Binding-site contacts:
Ligand atom CA contacts residue GLY136 of chain 1.A at 3.8 Å.
Ligand atom O1P contacts residue ARG56 of chain 1.A at 2.7 Å (salt-bridge).
Ligand atom O contacts residue ALA158 of chain 1.A at 3.3 Å (h-bond).
Ligand atom OG contacts residue ALA158 of chain 1.A at 3.7 Å.
Ligand atom C contacts residue TYR208 of chain 1.A at 3.6 Å (hydrophobic).
Ligand atom O2P contacts residue GLU381 of chain 1.A at 4.0 Å.
Ligand atom O contacts residue TYR208 of chain 1.A at 3.1 Å.
Ligand atom O contacts residue SER137 of chain 1.A at 2.5 Å (h-bond).
Ligand atom N contacts residue SER137 of chain 1.A at 3.8 Å.
Ligand atom CA contacts residue ALA158 of chain 1.A at 3.9 Å (hydrophobic).
Ligand atom P contacts residue LYS383 of chain 1.A at 4.0 Å.
Ligand atom O3P contacts residue GLU265 of chain 1.A at 3.5 Å (salt-bridge).
Ligand atom C contacts residue ALA158 of chain 1.A at 3.1 Å (hydrophobic).
Ligand atom O2P contacts residue LYS383 of chain 1.A at 2.5 Å (salt-bridge).
Ligand atom O contacts residue SER135 of chain 1.A at 3.6 Å.
Ligand atom OXT contacts residue ALA158 of chain 1.A at 2.9 Å (h-bond).
Ligand atom O2P contacts residue ARG56 of chain 1.A at 3.0 Å (salt-bridge).
Ligand atom P contacts residue ARG56 of chain 1.A at 3.4 Å.
Ligand atom O2P contacts residue ASP290 of chain 1.A at 3.8 Å.
Ligand atom O2P contacts residue ALA158 of chain 1.A at 3.8 Å.
Ligand atom C contacts residue SER135 of chain 1.A at 3.7 Å.
Ligand atom OG contacts residue SER291 of chain 1.A at 3.9 Å.
Ligand atom O2P contacts residue LYS295 of chain 1.A at 3.9 Å.
Ligand atom N contacts residue SER135 of chain 1.A at 4.0 Å.
Ligand atom O contacts residue THR160 of chain 1.A at 4.0 Å.
Ligand atom O3P contacts residue LYS52 of chain 1.A at 3.2 Å.
Ligand atom CA contacts residue SER135 of chain 1.A at 3.3 Å.
Ligand atom P contacts residue ALA158 of chain 1.A at 3.8 Å.
Ligand atom CB contacts residue SER291 of chain 1.A at 3.6 Å.
Ligand atom O3P contacts residue SER291 of chain 1.A at 2.6 Å (h-bond).
Ligand atom N contacts residue TYR208 of chain 1.A at 3.8 Å.
Ligand atom O1P contacts residue ALA158 of chain 1.A at 3.4 Å.
Ligand atom N contacts residue GLY136 of chain 1.A at 3.4 Å.
Ligand atom O1P contacts residue SER135 of chain 1.A at 3.2 Å.
Ligand atom OXT contacts residue TYR208 of chain 1.A at 3.4 Å.
Ligand atom P contacts residue LYS52 of chain 1.A at 3.7 Å.
Ligand atom O contacts residue SER159 of chain 1.A at 3.9 Å.
Ligand atom O1P contacts residue LYS52 of chain 1.A at 3.2 Å.
Ligand atom C contacts residue SER137 of chain 1.A at 3.8 Å.
Ligand atom P contacts residue SER291 of chain 1.A at 3.9 Å.

Sequence of chain 1.A:
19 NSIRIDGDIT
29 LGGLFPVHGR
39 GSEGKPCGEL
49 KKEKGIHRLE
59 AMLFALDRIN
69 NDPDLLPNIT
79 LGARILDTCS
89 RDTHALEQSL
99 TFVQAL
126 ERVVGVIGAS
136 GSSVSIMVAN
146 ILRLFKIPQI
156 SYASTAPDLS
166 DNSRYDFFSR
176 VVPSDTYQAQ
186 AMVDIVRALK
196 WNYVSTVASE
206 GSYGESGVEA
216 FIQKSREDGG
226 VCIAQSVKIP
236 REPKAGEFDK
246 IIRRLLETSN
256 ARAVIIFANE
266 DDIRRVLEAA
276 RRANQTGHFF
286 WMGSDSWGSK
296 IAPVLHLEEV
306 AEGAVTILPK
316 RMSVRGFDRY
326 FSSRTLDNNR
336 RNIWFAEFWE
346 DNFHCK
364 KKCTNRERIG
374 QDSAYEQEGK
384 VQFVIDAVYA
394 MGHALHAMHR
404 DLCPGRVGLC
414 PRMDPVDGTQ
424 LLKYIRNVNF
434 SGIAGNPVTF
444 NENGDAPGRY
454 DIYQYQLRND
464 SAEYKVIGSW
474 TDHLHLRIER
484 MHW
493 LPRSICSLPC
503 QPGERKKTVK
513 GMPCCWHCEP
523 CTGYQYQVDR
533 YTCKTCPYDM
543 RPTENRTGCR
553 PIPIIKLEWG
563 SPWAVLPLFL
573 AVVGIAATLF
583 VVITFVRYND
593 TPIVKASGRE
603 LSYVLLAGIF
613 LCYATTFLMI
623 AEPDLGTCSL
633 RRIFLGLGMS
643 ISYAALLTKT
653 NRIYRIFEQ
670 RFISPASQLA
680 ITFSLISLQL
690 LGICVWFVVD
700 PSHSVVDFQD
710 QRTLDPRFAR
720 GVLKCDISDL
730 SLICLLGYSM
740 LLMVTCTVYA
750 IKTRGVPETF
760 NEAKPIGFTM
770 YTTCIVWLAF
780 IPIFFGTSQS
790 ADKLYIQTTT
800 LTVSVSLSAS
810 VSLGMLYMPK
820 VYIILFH

This small molecule binds to this protein.
Small molecule (SMILES): N[C@@H](COP(=O)(O)O)C(=O)O